Binding-site contacts:
Ligand atom C4 contacts residue TRP95 of chain 1.A at 3.9 Å (hydrophobic).
Ligand atom C8 contacts residue ASP80 of chain 1.A at 3.6 Å.
Ligand atom C1 contacts residue TYR63 of chain 1.A at 3.7 Å (hydrophobic).
Ligand atom C1 contacts residue ASP80 of chain 1.A at 4.1 Å.
Ligand atom C13 contacts residue SER43 of chain 1.A at 4.3 Å.
Ligand atom C1 contacts residue TRP95 of chain 1.A at 3.4 Å (hydrophobic).
Ligand atom C10 contacts residue ASP80 of chain 1.A at 3.4 Å.
Ligand atom C5 contacts residue ASP80 of chain 1.A at 4.1 Å.
Ligand atom O6 contacts residue TYR63 of chain 1.A at 3.2 Å.
Ligand atom O9 contacts residue SER134 of chain 1.A at 3.5 Å (h-bond).
Ligand atom C5 contacts residue TRP95 of chain 1.A at 3.2 Å (hydrophobic).
Ligand atom O9 contacts residue TYR63 of chain 1.A at 3.4 Å (h-bond).
Ligand atom C15 contacts residue THR61 of chain 1.A at 4.1 Å.
Ligand atom OAP contacts residue ALA110 of chain 1.A at 4.1 Å.
Ligand atom O12 contacts residue CYS45 of chain 1.A at 3.8 Å.
Ligand atom C13 contacts residue LEU77 of chain 1.A at 4.3 Å (hydrophobic).
Ligand atom C14 contacts residue TYR71 of chain 1.A at 3.8 Å (hydrophobic).
Ligand atom C15 contacts residue PHE59 of chain 1.A at 3.8 Å (hydrophobic).
Ligand atom O6 contacts residue LEU115 of chain 1.A at 3.8 Å.
Ligand atom C5 contacts residue VAL82 of chain 1.A at 4.0 Å (hydrophobic).
Ligand atom C13 contacts residue TYR71 of chain 1.A at 3.5 Å (hydrophobic).
Ligand atom C2 contacts residue TRP95 of chain 1.A at 4.3 Å (hydrophobic).
Ligand atom C10 contacts residue TYR71 of chain 1.A at 4.2 Å (hydrophobic).
Ligand atom C14 contacts residue SER43 of chain 1.A at 4.1 Å.
Ligand atom C15 contacts residue TYR63 of chain 1.A at 4.0 Å (hydrophobic).
Ligand atom C8 contacts residue SER134 of chain 1.A at 4.2 Å.
Ligand atom OAP contacts residue LEU106 of chain 1.A at 3.8 Å.
Ligand atom C15 contacts residue SER43 of chain 1.A at 3.2 Å.
Ligand atom C14 contacts residue TYR63 of chain 1.A at 4.2 Å (hydrophobic).
Ligand atom O12 contacts residue SER43 of chain 1.A at 2.5 Å (h-bond).
Ligand atom N7 contacts residue ASP80 of chain 1.A at 3.0 Å (salt-bridge).
Ligand atom O6 contacts residue TRP67 of chain 1.A at 2.9 Å (h-bond).
Ligand atom OAP contacts residue TRP67 of chain 1.A at 3.5 Å.
Ligand atom C2 contacts residue TRP67 of chain 1.A at 3.8 Å (hydrophobic).
Ligand atom C10 contacts residue LEU83 of chain 1.A at 3.9 Å (hydrophobic).
Ligand atom C2 contacts residue TYR63 of chain 1.A at 3.9 Å (hydrophobic).
Ligand atom C2 contacts residue LEU115 of chain 1.A at 4.2 Å (hydrophobic).
Ligand atom O9 contacts residue SER43 of chain 1.A at 3.7 Å.
Ligand atom C11 contacts residue SER43 of chain 1.A at 3.5 Å.
Ligand atom C8 contacts residue TYR63 of chain 1.A at 4.3 Å (hydrophobic).

The small molecule below binds the protein below.
Small molecule (SMILES): CCCC(=O)CC(=O)N[C@H]1CCOC1=O

Sequence of chain 1.A:
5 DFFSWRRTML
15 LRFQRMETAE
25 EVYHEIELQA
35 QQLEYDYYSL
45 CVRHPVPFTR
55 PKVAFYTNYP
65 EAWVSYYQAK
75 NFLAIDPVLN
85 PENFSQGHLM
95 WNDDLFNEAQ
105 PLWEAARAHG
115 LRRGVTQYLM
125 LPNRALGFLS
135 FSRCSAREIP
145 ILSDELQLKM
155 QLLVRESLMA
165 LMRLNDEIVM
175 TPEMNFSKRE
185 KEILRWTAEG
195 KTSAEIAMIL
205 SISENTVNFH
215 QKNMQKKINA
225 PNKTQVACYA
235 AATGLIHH